This small molecule binds to this protein.
Small molecule (SMILES): Cc1cc2nc3c(=O)[nH]c(=O)[nH]c3[n+](CC(=O)[C@@H](O)[C@@H](O)COP(=O)(O)O)c2cc1N

Sequence of chain 1.A:
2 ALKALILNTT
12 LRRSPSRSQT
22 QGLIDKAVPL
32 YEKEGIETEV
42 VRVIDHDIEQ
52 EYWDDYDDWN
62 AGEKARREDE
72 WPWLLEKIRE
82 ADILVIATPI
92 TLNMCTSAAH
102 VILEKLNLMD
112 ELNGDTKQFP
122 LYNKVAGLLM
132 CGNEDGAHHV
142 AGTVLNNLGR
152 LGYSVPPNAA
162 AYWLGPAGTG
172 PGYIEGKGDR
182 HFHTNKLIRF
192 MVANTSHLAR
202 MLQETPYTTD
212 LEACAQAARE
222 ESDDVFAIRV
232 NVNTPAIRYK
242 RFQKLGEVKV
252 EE

Sequence of chain 1.C:
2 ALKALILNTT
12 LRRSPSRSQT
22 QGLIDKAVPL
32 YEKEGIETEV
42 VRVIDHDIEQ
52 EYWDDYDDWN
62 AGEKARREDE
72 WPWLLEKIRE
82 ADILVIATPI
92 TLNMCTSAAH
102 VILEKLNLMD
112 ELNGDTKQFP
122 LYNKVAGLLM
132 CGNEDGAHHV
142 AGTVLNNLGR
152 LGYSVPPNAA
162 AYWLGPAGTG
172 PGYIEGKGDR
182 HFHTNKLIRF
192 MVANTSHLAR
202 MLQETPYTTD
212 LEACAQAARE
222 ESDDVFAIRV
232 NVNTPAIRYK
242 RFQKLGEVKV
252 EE

Binding-site contacts:
Ligand atom O7 contacts residue GLY133 of chain 1.D at 3.5 Å.
Ligand atom O1 contacts residue ARG13 of chain 1.D at 3.0 Å (salt-bridge).
Ligand atom O9 contacts residue ASN134 of chain 1.D at 2.9 Å (h-bond).
Ligand atom N3 contacts residue TYR240 of chain 1.C at 3.4 Å.
Ligand atom C13 contacts residue ILE91 of chain 1.D at 3.1 Å (hydrophobic).
Ligand atom N1 contacts residue ILE91 of chain 1.D at 3.2 Å (h-bond).
Ligand atom N3 contacts residue THR92 of chain 1.D at 3.4 Å.
Ligand atom C16 contacts residue ASP136 of chain 1.D at 3.4 Å.
Ligand atom O3 contacts residue THR21 of chain 1.D at 2.7 Å (h-bond).
Ligand atom O4 contacts residue PRO90 of chain 1.D at 3.5 Å.
Ligand atom C6 contacts residue TYR240 of chain 1.C at 3.4 Å (hydrophobic).
Ligand atom N3 contacts residue ILE91 of chain 1.D at 3.4 Å (h-bond).
Ligand atom O9 contacts residue GLY133 of chain 1.D at 3.3 Å.
Ligand atom O9 contacts residue ASP136 of chain 1.D at 2.8 Å (salt-bridge).
Ligand atom C12 contacts residue THR92 of chain 1.D at 3.5 Å.
Ligand atom N4 contacts residue ASN134 of chain 1.D at 3.1 Å (h-bond).
Ligand atom O3 contacts residue GLN20 of chain 1.D at 3.3 Å (h-bond).
Ligand atom C14 contacts residue TYR240 of chain 1.C at 3.4 Å (hydrophobic).
Ligand atom N3 contacts residue LEU93 of chain 1.D at 3.1 Å (h-bond).
Ligand atom O2 contacts residue THR11 of chain 1.D at 2.6 Å (h-bond).
Ligand atom C6 contacts residue ILE91 of chain 1.D at 3.4 Å (hydrophobic).
Ligand atom O9 contacts residue GLU135 of chain 1.D at 2.6 Å (salt-bridge).
Ligand atom O7 contacts residue ILE91 of chain 1.D at 2.7 Å (h-bond).
Ligand atom C16 contacts residue ASN134 of chain 1.D at 3.5 Å.
Ligand atom C12 contacts residue TYR240 of chain 1.C at 3.4 Å (hydrophobic).
Ligand atom N5 contacts residue ASP136 of chain 1.D at 2.9 Å (salt-bridge).
Ligand atom C10 contacts residue GLU105 of chain 1.A at 3.5 Å.
Ligand atom C12 contacts residue ILE91 of chain 1.D at 3.5 Å (hydrophobic).
Ligand atom N5 contacts residue ILE91 of chain 1.D at 3.5 Å.
Ligand atom O3 contacts residue SER19 of chain 1.D at 2.6 Å (h-bond).
Ligand atom O2 contacts residue ARG13 of chain 1.D at 3.1 Å (salt-bridge).
Ligand atom O7 contacts residue CYS132 of chain 1.D at 3.4 Å (h-bond).
Ligand atom O8 contacts residue LEU93 of chain 1.D at 3.3 Å (h-bond).
Ligand atom O5 contacts residue CYS132 of chain 1.D at 3.0 Å (h-bond).
Ligand atom C1 contacts residue GLN20 of chain 1.D at 3.4 Å.
Ligand atom C4 contacts residue ILE91 of chain 1.D at 3.4 Å (hydrophobic).
Ligand atom O8 contacts residue ASN94 of chain 1.D at 2.9 Å (h-bond).
Ligand atom C14 contacts residue ILE91 of chain 1.D at 3.2 Å (hydrophobic).
Ligand atom O1 contacts residue SER19 of chain 1.D at 3.3 Å.
Ligand atom O1 contacts residue GLN20 of chain 1.D at 2.8 Å (h-bond).

Sequence of chain 1.D:
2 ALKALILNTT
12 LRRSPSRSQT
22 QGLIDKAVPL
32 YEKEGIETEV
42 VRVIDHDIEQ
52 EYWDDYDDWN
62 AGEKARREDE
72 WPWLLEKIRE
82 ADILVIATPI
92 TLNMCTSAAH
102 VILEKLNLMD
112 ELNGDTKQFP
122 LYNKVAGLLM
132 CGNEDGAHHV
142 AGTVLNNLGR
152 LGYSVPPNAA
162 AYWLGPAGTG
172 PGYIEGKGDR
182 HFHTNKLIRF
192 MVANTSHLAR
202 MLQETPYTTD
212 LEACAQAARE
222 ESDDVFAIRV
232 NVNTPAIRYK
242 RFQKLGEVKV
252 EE